Binding-site contacts:
Ligand atom C8 contacts residue PRO68 of chain 3.A at 4.3 Å (hydrophobic).
Ligand atom O7 contacts residue GLU67 of chain 3.A at 4.2 Å.
Ligand atom C3 contacts residue ASN73 of chain 3.A at 3.8 Å.
Ligand atom C8 contacts residue ASN73 of chain 3.A at 4.4 Å.
Ligand atom C1 contacts residue ASN73 of chain 3.A at 1.4 Å.
Ligand atom C5 contacts residue ASN73 of chain 3.A at 3.6 Å.
Ligand atom C8 contacts residue GLU67 of chain 3.A at 3.4 Å.
Ligand atom N2 contacts residue ASN73 of chain 3.A at 2.9 Å (h-bond).
Ligand atom O5 contacts residue ASN73 of chain 3.A at 2.4 Å (h-bond).
Ligand atom C4 contacts residue ASN73 of chain 3.A at 4.2 Å.
Ligand atom C2 contacts residue ASN73 of chain 3.A at 2.5 Å.
Ligand atom C8 contacts residue GLU70 of chain 3.A at 4.3 Å.
Ligand atom C7 contacts residue GLU67 of chain 3.A at 4.3 Å.
Ligand atom O6 contacts residue ASN168 of chain 3.A at 3.2 Å (h-bond).
Ligand atom O7 contacts residue PRO68 of chain 3.A at 4.4 Å.
Ligand atom C6 contacts residue ASN168 of chain 3.A at 3.8 Å.
Ligand atom N2 contacts residue GLU70 of chain 3.A at 4.2 Å.
Ligand atom C7 contacts residue ASN73 of chain 3.A at 3.4 Å.
Ligand atom O7 contacts residue ASN73 of chain 3.A at 3.0 Å (h-bond).

A small-molecule ligand and the protein it binds are described below.
Small molecule (SMILES): CC(=O)N[C@@H]1[C@@H](O)[C@H](O)[C@@H](CO)O[C@H]1O

Sequence of chain 3.A:
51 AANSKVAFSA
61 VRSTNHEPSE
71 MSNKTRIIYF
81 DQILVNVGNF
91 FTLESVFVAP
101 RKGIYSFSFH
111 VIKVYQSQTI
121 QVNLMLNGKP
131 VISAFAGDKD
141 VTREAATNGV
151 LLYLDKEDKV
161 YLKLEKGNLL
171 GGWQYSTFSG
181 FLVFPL